A small-molecule ligand and the protein it binds are described below.
Small molecule (SMILES): CC(=O)N[C@@H]1[C@@H](O)[C@H](O)[C@@H](CO)O[C@H]1O

Sequence of chain 22.D:
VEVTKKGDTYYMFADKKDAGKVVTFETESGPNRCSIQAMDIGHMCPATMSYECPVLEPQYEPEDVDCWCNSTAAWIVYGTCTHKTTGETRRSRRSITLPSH

Binding-site contacts:
Ligand atom N2 contacts residue ASN70 of chain 22.D at 2.9 Å (h-bond).
Ligand atom O7 contacts residue SER71 of chain 22.D at 3.8 Å.
Ligand atom C5 contacts residue ARG33 of chain 22.D at 4.4 Å.
Ligand atom O5 contacts residue ASN70 of chain 22.D at 2.4 Å (h-bond).
Ligand atom N2 contacts residue PRO31 of chain 22.D at 2.5 Å (h-bond).
Ligand atom C1 contacts residue ASN32 of chain 22.D at 4.5 Å.
Ligand atom O7 contacts residue PRO31 of chain 22.D at 3.2 Å (h-bond).
Ligand atom C3 contacts residue ASN70 of chain 22.D at 3.8 Å.
Ligand atom C5 contacts residue ASN70 of chain 22.D at 3.7 Å.
Ligand atom O7 contacts residue SER29 of chain 22.D at 4.4 Å.
Ligand atom C1 contacts residue ARG33 of chain 22.D at 4.3 Å.
Ligand atom C6 contacts residue ARG33 of chain 22.D at 3.3 Å.
Ligand atom N2 contacts residue ASN32 of chain 22.D at 4.0 Å.
Ligand atom O6 contacts residue ARG33 of chain 22.D at 3.2 Å (salt-bridge).
Ligand atom C2 contacts residue PRO31 of chain 22.D at 3.4 Å (hydrophobic).
Ligand atom C1 contacts residue PRO31 of chain 22.D at 4.2 Å (hydrophobic).
Ligand atom C4 contacts residue ASN70 of chain 22.D at 4.2 Å.
Ligand atom C8 contacts residue ASN70 of chain 22.D at 3.9 Å.
Ligand atom C1 contacts residue ASN70 of chain 22.D at 1.4 Å.
Ligand atom C7 contacts residue ASN70 of chain 22.D at 3.1 Å.
Ligand atom C3 contacts residue PRO31 of chain 22.D at 3.3 Å (hydrophobic).
Ligand atom C2 contacts residue ASN70 of chain 22.D at 2.5 Å.
Ligand atom C8 contacts residue PRO31 of chain 22.D at 4.4 Å (hydrophobic).
Ligand atom O7 contacts residue ASN70 of chain 22.D at 3.3 Å (h-bond).
Ligand atom C7 contacts residue PRO31 of chain 22.D at 3.1 Å (hydrophobic).
Ligand atom O3 contacts residue PRO31 of chain 22.D at 3.4 Å (h-bond).